Binding-site contacts:
Ligand atom O1 contacts residue HIS548 of chain 1.C at 3.3 Å (h-bond).
Ligand atom C4 contacts residue ASP452 of chain 1.C at 3.1 Å.
Ligand atom O6 contacts residue PHE454 of chain 1.C at 3.5 Å.
Ligand atom O2 contacts residue HIS548 of chain 1.C at 2.6 Å (h-bond).
Ligand atom O1 contacts residue FDA1 of chain 1.L at 3.1 Å.
Ligand atom C1 contacts residue HIS548 of chain 1.C at 3.4 Å.
Ligand atom C6 contacts residue ASP452 of chain 1.C at 4.0 Å.
Ligand atom O6 contacts residue TYR456 of chain 1.C at 2.6 Å (h-bond).
Ligand atom F3 contacts residue ASN593 of chain 1.C at 3.3 Å.
Ligand atom F3 contacts residue GLN448 of chain 1.C at 2.9 Å.
Ligand atom C2 contacts residue FDA1 of chain 1.L at 3.0 Å.
Ligand atom O2 contacts residue FDA1 of chain 1.L at 3.0 Å.
Ligand atom C6 contacts residue ARG472 of chain 1.C at 4.0 Å.
Ligand atom C6 contacts residue TYR456 of chain 1.C at 3.2 Å (hydrophobic).
Ligand atom O5 contacts residue FDA1 of chain 1.L at 3.8 Å.
Ligand atom O4 contacts residue ASP452 of chain 1.C at 2.5 Å (salt-bridge).
Ligand atom C3 contacts residue ASN593 of chain 1.C at 3.7 Å.
Ligand atom C2 contacts residue ASN593 of chain 1.C at 3.9 Å.
Ligand atom F3 contacts residue THR169 of chain 1.C at 3.6 Å.
Ligand atom C1 contacts residue FDA1 of chain 1.L at 3.7 Å.
Ligand atom C2 contacts residue THR169 of chain 1.C at 4.2 Å.
Ligand atom O4 contacts residue FDA1 of chain 1.L at 4.1 Å.
Ligand atom C4 contacts residue PHE474 of chain 1.C at 4.0 Å (hydrophobic).
Ligand atom C2 contacts residue HIS548 of chain 1.C at 3.6 Å.
Ligand atom C5 contacts residue PHE474 of chain 1.C at 4.1 Å (hydrophobic).
Ligand atom C3 contacts residue PHE474 of chain 1.C at 3.8 Å (hydrophobic).
Ligand atom C4 contacts residue THR169 of chain 1.C at 3.9 Å.
Ligand atom O2 contacts residue ASN593 of chain 1.C at 2.9 Å (h-bond).
Ligand atom C3 contacts residue FDA1 of chain 1.L at 4.2 Å.
Ligand atom C3 contacts residue THR169 of chain 1.C at 4.2 Å.
Ligand atom C5 contacts residue ASP452 of chain 1.C at 4.1 Å.
Ligand atom C3 contacts residue GLN448 of chain 1.C at 3.8 Å.
Ligand atom O4 contacts residue THR169 of chain 1.C at 2.6 Å (h-bond).
Ligand atom O1 contacts residue CYS546 of chain 1.C at 2.7 Å (h-bond).
Ligand atom O5 contacts residue CYS546 of chain 1.C at 3.7 Å.
Ligand atom F3 contacts residue FDA1 of chain 1.L at 3.5 Å.
Ligand atom C1 contacts residue CYS546 of chain 1.C at 3.3 Å (hydrophobic).
Ligand atom F3 contacts residue ASP452 of chain 1.C at 4.2 Å.
Ligand atom C4 contacts residue GLN448 of chain 1.C at 4.2 Å.
Ligand atom C6 contacts residue PHE454 of chain 1.C at 3.9 Å (hydrophobic).

The small molecule below binds the protein below.
Small molecule (SMILES): OC[C@H]1O[C@@H](O)[C@H](O)[C@@H](F)[C@H]1O

Sequence of chain 1.C:
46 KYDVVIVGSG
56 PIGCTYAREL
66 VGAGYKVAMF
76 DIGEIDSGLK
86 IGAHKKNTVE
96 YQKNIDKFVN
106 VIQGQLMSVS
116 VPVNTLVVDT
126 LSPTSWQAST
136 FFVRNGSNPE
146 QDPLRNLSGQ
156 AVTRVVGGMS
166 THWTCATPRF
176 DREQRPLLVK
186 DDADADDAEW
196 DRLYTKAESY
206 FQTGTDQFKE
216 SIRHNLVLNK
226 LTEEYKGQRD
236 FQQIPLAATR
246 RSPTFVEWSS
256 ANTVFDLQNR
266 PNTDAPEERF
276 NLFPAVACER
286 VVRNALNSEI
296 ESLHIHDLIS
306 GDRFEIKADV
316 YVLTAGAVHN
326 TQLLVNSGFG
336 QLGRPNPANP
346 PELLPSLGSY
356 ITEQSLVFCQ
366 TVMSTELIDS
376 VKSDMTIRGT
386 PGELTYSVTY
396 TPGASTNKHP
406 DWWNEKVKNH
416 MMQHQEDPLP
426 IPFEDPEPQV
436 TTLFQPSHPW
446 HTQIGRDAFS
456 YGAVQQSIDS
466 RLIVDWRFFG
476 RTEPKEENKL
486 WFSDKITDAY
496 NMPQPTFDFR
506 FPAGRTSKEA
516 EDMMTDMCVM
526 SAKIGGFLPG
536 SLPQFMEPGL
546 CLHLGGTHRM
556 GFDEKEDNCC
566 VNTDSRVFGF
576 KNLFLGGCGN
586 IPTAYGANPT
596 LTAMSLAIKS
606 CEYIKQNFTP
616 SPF